Binding-site contacts:
Ligand atom C5 contacts residue ASN126 of chain 1.A at 3.7 Å.
Ligand atom N2 contacts residue ASN126 of chain 1.A at 2.9 Å (h-bond).
Ligand atom C3 contacts residue ASN126 of chain 1.A at 3.8 Å.
Ligand atom O6 contacts residue SER57 of chain 1.L at 3.9 Å.
Ligand atom C2 contacts residue ASN126 of chain 1.A at 2.4 Å.
Ligand atom C8 contacts residue GLU123 of chain 1.A at 4.3 Å.
Ligand atom C4 contacts residue ASN126 of chain 1.A at 4.2 Å.
Ligand atom C7 contacts residue ASN126 of chain 1.A at 3.8 Å.
Ligand atom C1 contacts residue ASN126 of chain 1.A at 1.4 Å.
Ligand atom O5 contacts residue ASN126 of chain 1.A at 2.4 Å (h-bond).
Ligand atom C8 contacts residue LYS122 of chain 1.A at 3.9 Å.
Ligand atom O7 contacts residue ASN126 of chain 1.A at 4.3 Å.
Ligand atom O7 contacts residue TYR127 of chain 1.A at 4.4 Å.

Sequence of chain 1.L:
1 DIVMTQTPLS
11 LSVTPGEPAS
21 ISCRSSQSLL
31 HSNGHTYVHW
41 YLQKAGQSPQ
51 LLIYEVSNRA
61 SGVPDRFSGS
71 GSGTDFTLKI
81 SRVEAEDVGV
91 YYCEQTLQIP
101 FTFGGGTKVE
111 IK

Sequence of chain 1.A:
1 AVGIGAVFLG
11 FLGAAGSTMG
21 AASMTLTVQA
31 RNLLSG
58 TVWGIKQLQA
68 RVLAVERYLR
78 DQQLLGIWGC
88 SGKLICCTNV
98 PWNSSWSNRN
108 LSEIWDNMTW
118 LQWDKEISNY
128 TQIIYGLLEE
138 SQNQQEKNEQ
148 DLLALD

This small molecule binds to this protein.
Small molecule (SMILES): CC(=O)N[C@@H]1[C@@H](O)[C@H](O)[C@@H](CO)O[C@H]1O